Binding-site contacts:
Ligand atom O7 contacts residue ASN600 of chain 1.A at 3.1 Å (h-bond).
Ligand atom N2 contacts residue ASN600 of chain 1.A at 2.9 Å (h-bond).
Ligand atom C4 contacts residue ASN600 of chain 1.A at 4.2 Å.
Ligand atom C8 contacts residue ASN600 of chain 1.A at 3.1 Å.
Ligand atom O5 contacts residue ASN600 of chain 1.A at 2.4 Å (h-bond).
Ligand atom C7 contacts residue ASN600 of chain 1.A at 3.2 Å.
Ligand atom C3 contacts residue ASN600 of chain 1.A at 3.8 Å.
Ligand atom C1 contacts residue ASN600 of chain 1.A at 1.4 Å.
Ligand atom C5 contacts residue ASN600 of chain 1.A at 3.7 Å.
Ligand atom C2 contacts residue ASN600 of chain 1.A at 2.5 Å.

This protein binds this small molecule.
Small molecule (SMILES): CC(=O)N[C@@H]1[C@@H](O)[C@H](O)[C@@H](CO)O[C@H]1O

Sequence of chain 1.A:
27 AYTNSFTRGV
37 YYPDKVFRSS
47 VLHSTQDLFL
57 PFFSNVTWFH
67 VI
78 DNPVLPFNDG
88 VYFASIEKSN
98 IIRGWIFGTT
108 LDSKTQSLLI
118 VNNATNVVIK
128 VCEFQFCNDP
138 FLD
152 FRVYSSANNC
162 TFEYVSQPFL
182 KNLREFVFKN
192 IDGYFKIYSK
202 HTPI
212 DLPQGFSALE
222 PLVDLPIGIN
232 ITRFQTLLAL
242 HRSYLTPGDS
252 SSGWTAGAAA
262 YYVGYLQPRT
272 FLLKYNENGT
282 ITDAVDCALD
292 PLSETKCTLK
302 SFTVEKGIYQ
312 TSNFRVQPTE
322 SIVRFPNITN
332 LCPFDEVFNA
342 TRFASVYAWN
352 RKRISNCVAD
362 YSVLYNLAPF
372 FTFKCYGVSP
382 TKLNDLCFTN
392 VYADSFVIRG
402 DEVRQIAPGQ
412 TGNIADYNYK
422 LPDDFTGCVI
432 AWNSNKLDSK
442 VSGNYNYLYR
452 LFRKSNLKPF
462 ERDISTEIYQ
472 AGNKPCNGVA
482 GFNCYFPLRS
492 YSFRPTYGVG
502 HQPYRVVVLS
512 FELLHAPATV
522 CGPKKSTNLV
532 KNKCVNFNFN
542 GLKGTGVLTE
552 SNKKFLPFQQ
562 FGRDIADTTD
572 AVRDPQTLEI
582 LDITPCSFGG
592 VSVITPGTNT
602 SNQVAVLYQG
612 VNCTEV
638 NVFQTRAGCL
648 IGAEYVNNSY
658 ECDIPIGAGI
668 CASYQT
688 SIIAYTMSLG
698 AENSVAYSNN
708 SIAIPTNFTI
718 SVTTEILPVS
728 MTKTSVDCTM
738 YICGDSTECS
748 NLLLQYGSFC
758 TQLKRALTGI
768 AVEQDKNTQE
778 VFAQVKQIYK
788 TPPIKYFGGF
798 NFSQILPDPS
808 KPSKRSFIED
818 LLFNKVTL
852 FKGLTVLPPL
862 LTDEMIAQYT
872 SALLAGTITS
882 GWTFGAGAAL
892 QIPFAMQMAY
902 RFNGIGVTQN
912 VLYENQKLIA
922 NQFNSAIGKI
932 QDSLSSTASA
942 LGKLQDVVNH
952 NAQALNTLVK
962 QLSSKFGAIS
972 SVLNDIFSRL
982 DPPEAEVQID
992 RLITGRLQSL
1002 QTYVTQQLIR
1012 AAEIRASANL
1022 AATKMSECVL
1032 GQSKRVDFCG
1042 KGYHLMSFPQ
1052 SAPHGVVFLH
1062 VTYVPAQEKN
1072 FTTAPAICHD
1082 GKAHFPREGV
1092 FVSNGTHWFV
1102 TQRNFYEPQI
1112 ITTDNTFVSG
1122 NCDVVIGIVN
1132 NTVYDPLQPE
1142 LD